Sequence of chain 1.E:
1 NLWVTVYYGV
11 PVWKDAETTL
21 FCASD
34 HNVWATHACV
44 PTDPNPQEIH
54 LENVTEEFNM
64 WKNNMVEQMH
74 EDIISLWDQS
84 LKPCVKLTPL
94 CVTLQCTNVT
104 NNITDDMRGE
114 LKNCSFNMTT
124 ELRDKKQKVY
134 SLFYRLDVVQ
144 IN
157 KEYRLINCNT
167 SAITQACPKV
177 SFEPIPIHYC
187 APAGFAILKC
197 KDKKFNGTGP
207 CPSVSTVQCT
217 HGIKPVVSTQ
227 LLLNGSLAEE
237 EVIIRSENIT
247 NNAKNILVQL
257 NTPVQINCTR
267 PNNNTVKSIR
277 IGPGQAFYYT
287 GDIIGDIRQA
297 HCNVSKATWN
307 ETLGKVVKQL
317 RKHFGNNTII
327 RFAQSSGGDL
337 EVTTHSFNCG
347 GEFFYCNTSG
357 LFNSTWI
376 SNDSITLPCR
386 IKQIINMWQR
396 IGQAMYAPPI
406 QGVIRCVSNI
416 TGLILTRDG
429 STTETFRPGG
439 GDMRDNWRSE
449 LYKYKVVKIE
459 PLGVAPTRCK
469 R

This protein binds this small molecule.
Small molecule (SMILES): CC(=O)N[C@H]1[C@H](O[C@H]2[C@H](O)[C@@H](NC(C)=O)CO[C@@H]2CO)O[C@H](CO)[C@@H](O)[C@@H]1O

Binding-site contacts:
Ligand atom O5 contacts residue THR246 of chain 1.E at 3.8 Å.
Ligand atom O6 contacts residue THR246 of chain 1.E at 3.3 Å (h-bond).
Ligand atom O5 contacts residue ASN244 of chain 1.E at 2.4 Å (h-bond).
Ligand atom C3 contacts residue ASN244 of chain 1.E at 3.9 Å.
Ligand atom O6 contacts residue ASN247 of chain 1.E at 4.3 Å.
Ligand atom C1 contacts residue THR246 of chain 1.E at 3.5 Å.
Ligand atom N2 contacts residue ASN244 of chain 1.E at 3.0 Å (h-bond).
Ligand atom O7 contacts residue ASN244 of chain 1.E at 4.3 Å.
Ligand atom O5 contacts residue ASN247 of chain 1.E at 3.9 Å.
Ligand atom C7 contacts residue ASN244 of chain 1.E at 3.9 Å.
Ligand atom C2 contacts residue ASN244 of chain 1.E at 2.5 Å.
Ligand atom C1 contacts residue ASN244 of chain 1.E at 1.5 Å.
Ligand atom C4 contacts residue ASN244 of chain 1.E at 4.3 Å.
Ligand atom C1 contacts residue ASN247 of chain 1.E at 4.4 Å.
Ligand atom C5 contacts residue ASN244 of chain 1.E at 3.8 Å.
Ligand atom C5 contacts residue THR246 of chain 1.E at 4.1 Å.